Sequence of chain 1.C:
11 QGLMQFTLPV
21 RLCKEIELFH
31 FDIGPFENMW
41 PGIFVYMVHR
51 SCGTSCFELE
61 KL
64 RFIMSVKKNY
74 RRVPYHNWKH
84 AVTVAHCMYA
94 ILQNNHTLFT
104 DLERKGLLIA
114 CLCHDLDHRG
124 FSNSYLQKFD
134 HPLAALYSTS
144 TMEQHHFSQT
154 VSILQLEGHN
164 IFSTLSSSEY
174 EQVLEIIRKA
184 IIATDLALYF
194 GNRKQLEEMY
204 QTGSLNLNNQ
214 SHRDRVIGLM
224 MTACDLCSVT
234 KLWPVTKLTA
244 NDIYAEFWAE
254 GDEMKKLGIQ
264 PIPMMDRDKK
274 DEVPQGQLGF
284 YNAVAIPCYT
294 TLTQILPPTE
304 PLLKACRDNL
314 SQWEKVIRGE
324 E

A protein and the small-molecule ligand that binds it are described below.
Small molecule (SMILES): Cc1ncc(C(F)(F)F)c2nc(CCc3nc(N4CCCC4)nn3C)nn12

Binding-site contacts:
Ligand atom C7 contacts residue GLN280 of chain 1.C at 3.7 Å.
Ligand atom C11 contacts residue TYR247 of chain 1.C at 3.5 Å (hydrophobic).
Ligand atom N17 contacts residue GLY279 of chain 1.C at 3.4 Å (h-bond).
Ligand atom N8 contacts residue PHE283 of chain 1.C at 3.7 Å.
Ligand atom C6 contacts residue ILE246 of chain 1.C at 3.4 Å (hydrophobic).
Ligand atom N16 contacts residue MET267 of chain 1.C at 3.6 Å.
Ligand atom C7 contacts residue VAL232 of chain 1.C at 3.8 Å (hydrophobic).
Ligand atom C13 contacts residue TYR247 of chain 1.C at 3.5 Å (hydrophobic).
Ligand atom C20 contacts residue PRO266 of chain 1.C at 3.5 Å (hydrophobic).
Ligand atom N14 contacts residue TYR247 of chain 1.C at 2.5 Å (h-bond).
Ligand atom C22 contacts residue TYR247 of chain 1.C at 3.5 Å (hydrophobic).
Ligand atom F25 contacts residue LEU229 of chain 1.C at 3.5 Å.
Ligand atom C15 contacts residue MET267 of chain 1.C at 3.7 Å (hydrophobic).
Ligand atom F26 contacts residue PHE283 of chain 1.C at 3.4 Å.
Ligand atom C3 contacts residue PHE283 of chain 1.C at 3.4 Å (hydrophobic).
Ligand atom C12 contacts residue GLY279 of chain 1.C at 3.7 Å.
Ligand atom N8 contacts residue PHE250 of chain 1.C at 3.7 Å.
Ligand atom N1 contacts residue ILE246 of chain 1.C at 3.5 Å.
Ligand atom N5 contacts residue PHE283 of chain 1.C at 3.7 Å.
Ligand atom C6 contacts residue PHE283 of chain 1.C at 3.7 Å (hydrophobic).
Ligand atom N18 contacts residue GLY279 of chain 1.C at 3.6 Å.
Ligand atom C12 contacts residue PHE283 of chain 1.C at 3.4 Å (hydrophobic).
Ligand atom C12 contacts residue GLN280 of chain 1.C at 3.6 Å.
Ligand atom N16 contacts residue GLY279 of chain 1.C at 3.7 Å.
Ligand atom C2 contacts residue PHE283 of chain 1.C at 3.8 Å (hydrophobic).
Ligand atom C15 contacts residue TYR247 of chain 1.C at 3.6 Å (hydrophobic).
Ligand atom C2 contacts residue LEU229 of chain 1.C at 3.7 Å (hydrophobic).
Ligand atom N14 contacts residue GLY279 of chain 1.C at 3.6 Å.
Ligand atom C7 contacts residue ILE246 of chain 1.C at 3.5 Å (hydrophobic).
Ligand atom F26 contacts residue LEU189 of chain 1.C at 3.7 Å.
Ligand atom C13 contacts residue GLY279 of chain 1.C at 3.3 Å.
Ligand atom N10 contacts residue GLN280 of chain 1.C at 3.0 Å (h-bond).
Ligand atom N18 contacts residue MET267 of chain 1.C at 3.6 Å.
Ligand atom C4 contacts residue PHE283 of chain 1.C at 3.5 Å (hydrophobic).
Ligand atom F27 contacts residue PHE250 of chain 1.C at 3.4 Å.
Ligand atom C21 contacts residue GLU275 of chain 1.C at 3.4 Å.
Ligand atom C21 contacts residue LYS272 of chain 1.C at 3.7 Å.
Ligand atom C9 contacts residue GLN280 of chain 1.C at 3.6 Å.
Ligand atom C15 contacts residue GLY279 of chain 1.C at 3.4 Å.
Ligand atom C11 contacts residue GLN280 of chain 1.C at 3.5 Å.